The protein below binds the small molecule below.
Small molecule (SMILES): CC(=O)N[C@H]1[C@H](O[C@H]2[C@H](O)[C@@H](NC(C)=O)CO[C@@H]2CO)O[C@H](CO)[C@@H](O)[C@@H]1O

Binding-site contacts:
Ligand atom O6 contacts residue PHE88 of chain 1.G at 4.0 Å.
Ligand atom C5 contacts residue ASN57 of chain 1.G at 3.6 Å.
Ligand atom O5 contacts residue PHE88 of chain 1.G at 3.7 Å.
Ligand atom N2 contacts residue ASN57 of chain 1.G at 3.0 Å (h-bond).
Ligand atom C2 contacts residue ASN57 of chain 1.G at 2.5 Å.
Ligand atom O5 contacts residue ASN57 of chain 1.G at 2.2 Å (h-bond).
Ligand atom C6 contacts residue PHE88 of chain 1.G at 4.3 Å (hydrophobic).
Ligand atom C1 contacts residue ASN57 of chain 1.G at 1.4 Å.
Ligand atom C8 contacts residue LYS56 of chain 1.G at 3.9 Å.
Ligand atom C4 contacts residue ASN57 of chain 1.G at 4.2 Å.
Ligand atom C1 contacts residue PHE88 of chain 1.G at 4.5 Å (hydrophobic).
Ligand atom O7 contacts residue ASN57 of chain 1.G at 3.4 Å (h-bond).
Ligand atom C3 contacts residue ASN57 of chain 1.G at 3.8 Å.
Ligand atom C7 contacts residue ASN57 of chain 1.G at 3.4 Å.

Sequence of chain 1.G:
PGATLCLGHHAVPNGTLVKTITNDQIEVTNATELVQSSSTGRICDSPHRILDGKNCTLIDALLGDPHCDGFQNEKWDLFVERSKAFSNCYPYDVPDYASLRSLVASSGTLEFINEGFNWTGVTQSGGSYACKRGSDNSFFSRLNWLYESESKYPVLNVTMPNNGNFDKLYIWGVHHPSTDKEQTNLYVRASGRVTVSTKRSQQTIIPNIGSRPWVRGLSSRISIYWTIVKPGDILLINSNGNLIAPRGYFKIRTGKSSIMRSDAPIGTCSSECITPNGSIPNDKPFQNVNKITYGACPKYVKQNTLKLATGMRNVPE